Sequence of chain 1.F:
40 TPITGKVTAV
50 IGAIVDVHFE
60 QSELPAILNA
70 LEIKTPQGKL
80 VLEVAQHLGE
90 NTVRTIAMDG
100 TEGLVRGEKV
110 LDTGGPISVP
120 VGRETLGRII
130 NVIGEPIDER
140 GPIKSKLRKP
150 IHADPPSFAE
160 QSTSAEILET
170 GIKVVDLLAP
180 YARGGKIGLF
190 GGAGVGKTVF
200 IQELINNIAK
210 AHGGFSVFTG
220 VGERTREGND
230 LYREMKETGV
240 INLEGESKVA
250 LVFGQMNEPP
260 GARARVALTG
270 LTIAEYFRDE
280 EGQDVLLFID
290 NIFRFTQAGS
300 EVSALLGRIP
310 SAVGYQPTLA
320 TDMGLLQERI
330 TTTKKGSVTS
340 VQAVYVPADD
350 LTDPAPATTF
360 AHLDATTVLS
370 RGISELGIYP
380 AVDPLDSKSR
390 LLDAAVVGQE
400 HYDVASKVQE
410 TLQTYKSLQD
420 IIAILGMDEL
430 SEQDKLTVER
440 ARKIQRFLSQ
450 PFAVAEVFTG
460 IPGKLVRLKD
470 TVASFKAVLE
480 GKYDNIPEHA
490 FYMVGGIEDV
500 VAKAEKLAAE

Binding-site contacts:
Ligand atom O3G contacts residue GLU365 of chain 1.C at 3.4 Å (salt-bridge).
Ligand atom O1B contacts residue THR210 of chain 1.C at 3.2 Å (h-bond).
Ligand atom O1B contacts residue LYS212 of chain 1.C at 2.6 Å (salt-bridge).
Ligand atom C1' contacts residue GLN469 of chain 1.C at 3.7 Å.
Ligand atom N6 contacts residue GLN469 of chain 1.C at 3.3 Å (h-bond).
Ligand atom N3B contacts residue GLN209 of chain 1.C at 2.7 Å (h-bond).
Ligand atom PB contacts residue GLY211 of chain 1.C at 3.4 Å.
Ligand atom PG contacts residue GLN209 of chain 1.C at 3.5 Å.
Ligand atom N7 contacts residue GLN469 of chain 1.C at 3.6 Å (h-bond).
Ligand atom C5' contacts residue GLN209 of chain 1.C at 3.1 Å.
Ligand atom O2' contacts residue GLN469 of chain 1.C at 2.9 Å (h-bond).
Ligand atom O1G contacts residue MG1 of chain 1.Y at 3.5 Å.
Ligand atom C2 contacts residue TYR401 of chain 1.F at 3.5 Å (hydrophobic).
Ligand atom O3G contacts residue ARG208 of chain 1.C at 3.7 Å.
Ligand atom N9 contacts residue GLN469 of chain 1.C at 3.2 Å (h-bond).
Ligand atom C4 contacts residue GLN469 of chain 1.C at 3.2 Å.
Ligand atom PG contacts residue MG1 of chain 1.Y at 3.0 Å.
Ligand atom C5 contacts residue GLN469 of chain 1.C at 3.5 Å.
Ligand atom O2G contacts residue MG1 of chain 1.Y at 1.8 Å.
Ligand atom PB contacts residue MG1 of chain 1.Y at 3.4 Å.
Ligand atom O3G contacts residue GLN209 of chain 1.C at 2.9 Å (h-bond).
Ligand atom C8 contacts residue GLN469 of chain 1.C at 3.4 Å.
Ligand atom O3A contacts residue GLY211 of chain 1.C at 2.5 Å (h-bond).
Ligand atom O2B contacts residue MG1 of chain 1.Y at 2.1 Å.
Ligand atom PB contacts residue LYS212 of chain 1.C at 3.4 Å.
Ligand atom PA contacts residue GLY211 of chain 1.C at 3.5 Å.
Ligand atom O1G contacts residue GLN209 of chain 1.C at 3.2 Å (h-bond).
Ligand atom O1A contacts residue GLY211 of chain 1.C at 3.4 Å.
Ligand atom O3A contacts residue LYS212 of chain 1.C at 3.2 Å (salt-bridge).
Ligand atom O1B contacts residue GLY211 of chain 1.C at 3.2 Å (h-bond).
Ligand atom C8 contacts residue ALA214 of chain 1.C at 3.3 Å (hydrophobic).
Ligand atom O1A contacts residue ALA214 of chain 1.C at 2.8 Å (h-bond).
Ligand atom O3A contacts residue THR210 of chain 1.C at 3.6 Å.
Ligand atom O2G contacts residue THR213 of chain 1.C at 3.6 Å.
Ligand atom N6 contacts residue GLN467 of chain 1.C at 3.1 Å (h-bond).
Ligand atom C2' contacts residue GLN469 of chain 1.C at 3.1 Å.
Ligand atom N3B contacts residue MG1 of chain 1.Y at 3.6 Å.
Ligand atom O2B contacts residue THR213 of chain 1.C at 2.6 Å (h-bond).
Ligand atom N7 contacts residue ALA214 of chain 1.C at 3.4 Å.
Ligand atom O2A contacts residue GLN209 of chain 1.C at 3.5 Å (h-bond).

Sequence of chain 1.C:
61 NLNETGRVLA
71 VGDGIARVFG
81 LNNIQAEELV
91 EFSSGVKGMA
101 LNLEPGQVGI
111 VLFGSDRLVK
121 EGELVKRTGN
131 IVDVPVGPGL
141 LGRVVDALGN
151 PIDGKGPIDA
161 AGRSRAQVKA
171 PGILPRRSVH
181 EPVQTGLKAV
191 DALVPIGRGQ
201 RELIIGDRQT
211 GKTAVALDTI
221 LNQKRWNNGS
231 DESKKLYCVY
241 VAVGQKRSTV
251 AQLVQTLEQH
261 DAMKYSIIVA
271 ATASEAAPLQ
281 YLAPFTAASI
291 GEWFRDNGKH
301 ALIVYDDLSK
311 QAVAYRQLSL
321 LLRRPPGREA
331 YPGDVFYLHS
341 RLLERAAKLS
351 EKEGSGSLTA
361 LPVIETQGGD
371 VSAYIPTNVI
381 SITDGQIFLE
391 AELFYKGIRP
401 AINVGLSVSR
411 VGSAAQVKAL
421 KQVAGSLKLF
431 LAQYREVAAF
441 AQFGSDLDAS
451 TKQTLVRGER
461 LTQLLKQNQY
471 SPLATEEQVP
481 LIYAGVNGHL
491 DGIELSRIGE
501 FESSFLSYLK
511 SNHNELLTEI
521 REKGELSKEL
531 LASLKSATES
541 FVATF

A protein and the small-molecule ligand that binds it are described below.
Small molecule (SMILES): Nc1ncnc2c1ncn2[C@@H]1O[C@H](CO[P](=O)(O)O[P](=O)(O)NP(=O)(O)O)[C@@H](O)[C@H]1O